The protein below binds the small molecule below.
Small molecule (SMILES): Nc1ncnc2c1ncn2[C@H]1C[C@H](O)[C@@H](COP(=O)(O)O)O1

Binding-site contacts:
Ligand atom N9 contacts residue HIS630 of chain 1.G at 4.2 Å.
Ligand atom N6 contacts residue SER632 of chain 1.G at 3.9 Å.
Ligand atom N6 contacts residue GLY639 of chain 1.G at 2.8 Å (h-bond).
Ligand atom N6 contacts residue GLY637 of chain 1.G at 4.1 Å.
Ligand atom N6 contacts residue PRO631 of chain 1.G at 3.9 Å.
Ligand atom O2P contacts residue PRO631 of chain 1.G at 3.8 Å.
Ligand atom N1 contacts residue PRO631 of chain 1.G at 4.2 Å.
Ligand atom N7 contacts residue PRO419 of chain 1.G at 4.4 Å.
Ligand atom N1 contacts residue GLY639 of chain 1.G at 2.9 Å (h-bond).
Ligand atom C5 contacts residue PRO419 of chain 1.G at 4.2 Å (hydrophobic).
Ligand atom N6 contacts residue PHE638 of chain 1.G at 3.8 Å.
Ligand atom C5 contacts residue SER632 of chain 1.G at 4.3 Å.
Ligand atom O5' contacts residue PRO631 of chain 1.G at 4.1 Å.
Ligand atom C4 contacts residue PRO419 of chain 1.G at 4.2 Å (hydrophobic).
Ligand atom C6 contacts residue SER632 of chain 1.G at 4.3 Å.
Ligand atom O4' contacts residue PRO631 of chain 1.G at 3.8 Å.
Ligand atom C2 contacts residue GLY639 of chain 1.G at 3.7 Å.
Ligand atom C6 contacts residue GLY639 of chain 1.G at 3.7 Å.
Ligand atom C2' contacts residue PRO419 of chain 1.G at 4.0 Å (hydrophobic).
Ligand atom C1' contacts residue HIS630 of chain 1.G at 4.0 Å.
Ligand atom O2P contacts residue HIS628 of chain 1.G at 4.3 Å.
Ligand atom C8 contacts residue HIS630 of chain 1.G at 3.4 Å.
Ligand atom C6 contacts residue PRO419 of chain 1.G at 4.4 Å (hydrophobic).
Ligand atom N3 contacts residue PRO419 of chain 1.G at 4.3 Å.
Ligand atom N7 contacts residue SER632 of chain 1.G at 3.8 Å.
Ligand atom N7 contacts residue HIS630 of chain 1.G at 4.1 Å.
Ligand atom C6 contacts residue VAL418 of chain 1.G at 3.8 Å (hydrophobic).
Ligand atom N9 contacts residue PRO419 of chain 1.G at 4.2 Å.
Ligand atom N1 contacts residue ILE622 of chain 1.G at 4.4 Å.
Ligand atom O5' contacts residue PHE629 of chain 1.G at 4.2 Å.
Ligand atom C6 contacts residue PRO631 of chain 1.G at 4.0 Å (hydrophobic).
Ligand atom C4 contacts residue PRO631 of chain 1.G at 4.4 Å (hydrophobic).
Ligand atom O2P contacts residue PHE629 of chain 1.G at 4.0 Å.
Ligand atom N6 contacts residue PRO633 of chain 1.G at 4.2 Å.
Ligand atom O4' contacts residue HIS630 of chain 1.G at 4.4 Å.
Ligand atom C5 contacts residue PRO631 of chain 1.G at 4.4 Å (hydrophobic).
Ligand atom C2 contacts residue PRO419 of chain 1.G at 4.4 Å (hydrophobic).
Ligand atom N6 contacts residue VAL418 of chain 1.G at 3.6 Å.
Ligand atom N1 contacts residue VAL418 of chain 1.G at 3.8 Å.
Ligand atom C8 contacts residue PRO419 of chain 1.G at 4.3 Å (hydrophobic).

Sequence of chain 1.G:
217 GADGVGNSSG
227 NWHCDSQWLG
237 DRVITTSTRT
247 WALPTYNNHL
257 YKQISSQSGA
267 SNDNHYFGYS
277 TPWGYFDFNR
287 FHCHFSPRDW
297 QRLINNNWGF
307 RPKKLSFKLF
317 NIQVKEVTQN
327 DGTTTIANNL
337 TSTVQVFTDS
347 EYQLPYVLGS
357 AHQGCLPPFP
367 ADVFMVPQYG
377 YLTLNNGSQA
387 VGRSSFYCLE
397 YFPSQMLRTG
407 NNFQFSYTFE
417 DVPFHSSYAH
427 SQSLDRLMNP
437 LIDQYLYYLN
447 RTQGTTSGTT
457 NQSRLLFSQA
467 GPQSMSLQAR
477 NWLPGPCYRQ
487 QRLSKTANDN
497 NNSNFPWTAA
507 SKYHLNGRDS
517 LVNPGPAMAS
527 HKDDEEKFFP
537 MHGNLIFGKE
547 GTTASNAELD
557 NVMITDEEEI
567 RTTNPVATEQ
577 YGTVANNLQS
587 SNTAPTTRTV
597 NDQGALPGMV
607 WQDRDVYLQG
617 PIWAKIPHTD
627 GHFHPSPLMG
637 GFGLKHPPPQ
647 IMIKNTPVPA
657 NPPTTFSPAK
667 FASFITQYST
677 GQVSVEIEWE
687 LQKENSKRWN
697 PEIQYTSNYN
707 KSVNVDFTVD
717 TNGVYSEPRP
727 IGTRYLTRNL